Binding-site contacts:
Ligand atom C1 contacts residue ASN218 of chain 1.A at 1.4 Å.
Ligand atom C8 contacts residue ASN218 of chain 1.A at 3.8 Å.
Ligand atom C4 contacts residue ASN218 of chain 1.A at 4.3 Å.
Ligand atom O5 contacts residue ASN218 of chain 1.A at 2.4 Å (h-bond).
Ligand atom C5 contacts residue ASN218 of chain 1.A at 3.7 Å.
Ligand atom O6 contacts residue HIS503 of chain 1.C at 3.3 Å (h-bond).
Ligand atom C7 contacts residue ASN218 of chain 1.A at 3.5 Å.
Ligand atom C6 contacts residue ASN218 of chain 1.A at 4.4 Å.
Ligand atom C2 contacts residue ASN218 of chain 1.A at 2.5 Å.
Ligand atom N2 contacts residue ASN218 of chain 1.A at 2.9 Å (h-bond).
Ligand atom O7 contacts residue ASN218 of chain 1.A at 4.4 Å.
Ligand atom C3 contacts residue ASN218 of chain 1.A at 3.8 Å.
Ligand atom C6 contacts residue HIS503 of chain 1.C at 4.5 Å.

Sequence of chain 1.A:
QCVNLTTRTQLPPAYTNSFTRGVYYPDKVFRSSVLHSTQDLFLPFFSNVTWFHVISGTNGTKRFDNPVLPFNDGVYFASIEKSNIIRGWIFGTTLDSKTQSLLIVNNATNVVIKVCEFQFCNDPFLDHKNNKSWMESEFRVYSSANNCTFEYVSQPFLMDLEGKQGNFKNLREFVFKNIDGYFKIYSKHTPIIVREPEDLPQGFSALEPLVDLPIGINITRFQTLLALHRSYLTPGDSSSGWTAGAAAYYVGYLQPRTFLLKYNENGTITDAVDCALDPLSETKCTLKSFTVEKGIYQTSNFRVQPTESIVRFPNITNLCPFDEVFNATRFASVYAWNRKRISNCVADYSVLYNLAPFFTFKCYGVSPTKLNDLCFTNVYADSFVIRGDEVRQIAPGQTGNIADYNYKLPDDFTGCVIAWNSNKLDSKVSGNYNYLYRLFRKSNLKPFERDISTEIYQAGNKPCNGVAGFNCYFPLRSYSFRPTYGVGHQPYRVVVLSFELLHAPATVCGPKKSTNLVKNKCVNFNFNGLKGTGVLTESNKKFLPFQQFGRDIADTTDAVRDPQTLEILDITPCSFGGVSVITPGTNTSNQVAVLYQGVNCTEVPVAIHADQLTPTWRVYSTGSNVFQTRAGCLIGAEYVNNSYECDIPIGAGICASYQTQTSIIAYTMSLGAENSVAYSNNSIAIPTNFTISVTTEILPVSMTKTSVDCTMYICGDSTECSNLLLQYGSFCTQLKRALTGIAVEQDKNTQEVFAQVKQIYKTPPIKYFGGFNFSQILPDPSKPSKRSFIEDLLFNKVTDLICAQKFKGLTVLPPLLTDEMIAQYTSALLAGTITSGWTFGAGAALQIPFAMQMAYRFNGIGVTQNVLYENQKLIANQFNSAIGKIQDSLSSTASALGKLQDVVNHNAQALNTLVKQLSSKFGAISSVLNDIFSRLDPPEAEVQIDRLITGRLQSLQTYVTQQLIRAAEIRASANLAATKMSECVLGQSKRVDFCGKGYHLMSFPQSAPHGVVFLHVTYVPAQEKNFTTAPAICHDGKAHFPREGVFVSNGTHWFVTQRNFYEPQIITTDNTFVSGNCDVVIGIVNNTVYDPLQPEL

This small molecule binds to this protein.
Small molecule (SMILES): CC(=O)N[C@@H]1[C@@H](O)[C@H](O)[C@@H](CO)O[C@H]1O

Sequence of chain 1.C:
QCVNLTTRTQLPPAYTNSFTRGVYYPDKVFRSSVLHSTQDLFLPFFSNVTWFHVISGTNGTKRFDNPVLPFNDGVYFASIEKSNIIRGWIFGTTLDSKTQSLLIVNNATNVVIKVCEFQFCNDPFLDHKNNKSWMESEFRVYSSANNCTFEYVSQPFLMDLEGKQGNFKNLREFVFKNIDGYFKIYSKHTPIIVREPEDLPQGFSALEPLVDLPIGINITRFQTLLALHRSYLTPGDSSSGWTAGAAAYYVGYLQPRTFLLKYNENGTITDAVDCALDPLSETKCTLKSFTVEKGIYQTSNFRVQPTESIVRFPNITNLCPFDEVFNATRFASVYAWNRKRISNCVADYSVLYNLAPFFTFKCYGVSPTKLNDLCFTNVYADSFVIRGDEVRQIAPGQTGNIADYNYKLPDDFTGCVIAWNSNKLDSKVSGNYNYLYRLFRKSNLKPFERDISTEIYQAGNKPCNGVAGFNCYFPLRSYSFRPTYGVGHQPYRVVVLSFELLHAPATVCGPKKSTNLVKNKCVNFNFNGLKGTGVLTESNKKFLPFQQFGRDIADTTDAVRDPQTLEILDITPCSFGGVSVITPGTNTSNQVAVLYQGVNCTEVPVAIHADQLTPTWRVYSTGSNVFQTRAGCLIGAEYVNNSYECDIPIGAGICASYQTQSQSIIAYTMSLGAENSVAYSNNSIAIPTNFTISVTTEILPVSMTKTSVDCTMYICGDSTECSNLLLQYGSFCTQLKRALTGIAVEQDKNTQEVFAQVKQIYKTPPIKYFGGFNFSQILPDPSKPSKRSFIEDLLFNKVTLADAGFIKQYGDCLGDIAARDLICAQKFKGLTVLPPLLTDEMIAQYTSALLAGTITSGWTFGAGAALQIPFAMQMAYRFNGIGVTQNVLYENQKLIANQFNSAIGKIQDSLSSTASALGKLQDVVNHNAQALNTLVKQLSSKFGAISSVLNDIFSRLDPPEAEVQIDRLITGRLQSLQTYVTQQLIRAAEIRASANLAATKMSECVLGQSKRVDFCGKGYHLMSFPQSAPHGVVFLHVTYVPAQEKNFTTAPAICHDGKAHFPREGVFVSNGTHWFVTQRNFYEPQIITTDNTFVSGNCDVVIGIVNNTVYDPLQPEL